Binding-site contacts:
Ligand atom O13 contacts residue SER194 of chain 1.B at 3.8 Å.
Ligand atom C5 contacts residue VAL212 of chain 1.B at 3.8 Å (hydrophobic).
Ligand atom O61 contacts residue GLU216 of chain 1.B at 3.5 Å.
Ligand atom C26 contacts residue 11M1 of chain 1.H at 3.7 Å.
Ligand atom C17 contacts residue GLY217 of chain 1.B at 3.8 Å.
Ligand atom N64 contacts residue ASP188 of chain 1.B at 3.0 Å (salt-bridge).
Ligand atom C3 contacts residue GLN191 of chain 1.B at 3.7 Å.
Ligand atom C4 contacts residue SER194 of chain 1.B at 3.6 Å.
Ligand atom C1 contacts residue GLY215 of chain 1.B at 3.5 Å.
Ligand atom O61 contacts residue GLY215 of chain 1.B at 3.3 Å (h-bond).
Ligand atom N22 contacts residue GLY215 of chain 1.B at 3.5 Å (h-bond).
Ligand atom C4 contacts residue CYS190 of chain 1.B at 3.2 Å (hydrophobic).
Ligand atom C6 contacts residue SER189 of chain 1.B at 3.8 Å.
Ligand atom C14 contacts residue GLY215 of chain 1.B at 3.7 Å.
Ligand atom C25 contacts residue 11M1 of chain 1.H at 3.2 Å.
Ligand atom C5 contacts residue CYS190 of chain 1.B at 3.8 Å (hydrophobic).
Ligand atom N64 contacts residue SER189 of chain 1.B at 2.9 Å (h-bond).
Ligand atom C1 contacts residue GLY217 of chain 1.B at 3.6 Å.
Ligand atom C29 contacts residue PRO48 of chain 1.D at 3.8 Å (hydrophobic).
Ligand atom C10 contacts residue GLY215 of chain 1.B at 3.4 Å.
Ligand atom S44 contacts residue GLU216 of chain 1.B at 3.8 Å.
Ligand atom C11 contacts residue GLY215 of chain 1.B at 3.7 Å.
Ligand atom C29 contacts residue TYR84 of chain 1.D at 3.3 Å (hydrophobic).
Ligand atom N64 contacts residue GLY217 of chain 1.B at 3.2 Å (h-bond).
Ligand atom C3 contacts residue CYS190 of chain 1.B at 3.8 Å (hydrophobic).
Ligand atom O13 contacts residue GLN191 of chain 1.B at 3.5 Å.
Ligand atom S59 contacts residue TYR84 of chain 1.D at 3.6 Å.
Ligand atom C1 contacts residue TRP214 of chain 1.B at 3.6 Å (hydrophobic).
Ligand atom C5 contacts residue SER189 of chain 1.B at 3.5 Å.
Ligand atom C6 contacts residue TRP214 of chain 1.B at 3.5 Å (hydrophobic).
Ligand atom C30 contacts residue TRP214 of chain 1.B at 3.2 Å (hydrophobic).
Ligand atom C17 contacts residue GLY215 of chain 1.B at 3.1 Å.
Ligand atom C4 contacts residue GLN191 of chain 1.B at 3.7 Å.
Ligand atom C30 contacts residue GLY225 of chain 1.B at 3.7 Å.
Ligand atom C30 contacts residue SER189 of chain 1.B at 3.5 Å.
Ligand atom S44 contacts residue GLY215 of chain 1.B at 3.4 Å (h-bond).
Ligand atom O61 contacts residue GLY217 of chain 1.B at 2.9 Å (h-bond).
Ligand atom C39 contacts residue GLY215 of chain 1.B at 3.5 Å.
Ligand atom S59 contacts residue THR85 of chain 1.D at 3.6 Å.
Ligand atom S59 contacts residue GLN87 of chain 1.B at 3.7 Å.

This small molecule binds to this protein.
Small molecule (SMILES): CSc1sc(C(=O)N2CCC3(CC2)COc2ccc(CN)cc23)c2ccccc12

Sequence of chain 1.D:
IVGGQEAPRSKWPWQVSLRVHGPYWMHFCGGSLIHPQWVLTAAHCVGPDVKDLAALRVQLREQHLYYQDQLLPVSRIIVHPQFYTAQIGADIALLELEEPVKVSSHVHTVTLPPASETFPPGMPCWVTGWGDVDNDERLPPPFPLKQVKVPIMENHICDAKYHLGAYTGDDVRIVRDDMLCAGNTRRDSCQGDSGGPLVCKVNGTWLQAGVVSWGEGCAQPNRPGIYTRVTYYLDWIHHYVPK

Sequence of chain 1.B:
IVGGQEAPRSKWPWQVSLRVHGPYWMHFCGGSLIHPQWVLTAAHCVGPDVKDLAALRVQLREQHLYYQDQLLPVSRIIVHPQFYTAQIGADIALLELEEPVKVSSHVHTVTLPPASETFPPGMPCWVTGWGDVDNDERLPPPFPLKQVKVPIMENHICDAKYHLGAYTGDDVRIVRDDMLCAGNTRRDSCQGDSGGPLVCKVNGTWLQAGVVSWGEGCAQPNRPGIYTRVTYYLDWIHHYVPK